Sequence of chain 1.A:
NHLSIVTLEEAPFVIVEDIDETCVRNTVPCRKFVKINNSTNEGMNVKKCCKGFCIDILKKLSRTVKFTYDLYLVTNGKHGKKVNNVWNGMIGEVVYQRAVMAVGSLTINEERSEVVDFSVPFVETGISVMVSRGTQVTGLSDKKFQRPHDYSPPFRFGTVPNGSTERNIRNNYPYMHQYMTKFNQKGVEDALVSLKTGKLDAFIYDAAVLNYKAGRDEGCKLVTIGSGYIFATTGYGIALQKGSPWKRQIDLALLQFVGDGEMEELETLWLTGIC

Binding-site contacts:
Ligand atom CG contacts residue TYR213 of chain 1.A at 3.5 Å (hydrophobic).
Ligand atom CB contacts residue HIS87 of chain 1.A at 3.4 Å.
Ligand atom OE1 contacts residue SER172 of chain 1.A at 3.4 Å (h-bond).
Ligand atom CD contacts residue ASP214 of chain 1.A at 4.2 Å.
Ligand atom OE2 contacts residue SER172 of chain 1.A at 4.2 Å.
Ligand atom CA contacts residue THR115 of chain 1.A at 3.4 Å.
Ligand atom CD contacts residue SER172 of chain 1.A at 4.2 Å.
Ligand atom O contacts residue SER172 of chain 1.A at 2.9 Å (h-bond).
Ligand atom OE2 contacts residue TYR213 of chain 1.A at 3.8 Å.
Ligand atom OE1 contacts residue THR173 of chain 1.A at 3.4 Å (h-bond).
Ligand atom N contacts residue SER113 of chain 1.A at 2.8 Å (h-bond).
Ligand atom CA contacts residue HIS87 of chain 1.A at 4.0 Å.
Ligand atom OXT contacts residue THR115 of chain 1.A at 3.0 Å (h-bond).
Ligand atom N contacts residue SER172 of chain 1.A at 4.2 Å.
Ligand atom C contacts residue SER172 of chain 1.A at 3.3 Å.
Ligand atom C contacts residue HIS87 of chain 1.A at 3.5 Å.
Ligand atom C contacts residue SER113 of chain 1.A at 4.2 Å.
Ligand atom N contacts residue ASP214 of chain 1.A at 3.8 Å.
Ligand atom OE2 contacts residue THR173 of chain 1.A at 2.6 Å (h-bond).
Ligand atom CA contacts residue SER113 of chain 1.A at 4.0 Å.
Ligand atom N contacts residue TYR244 of chain 1.A at 4.1 Å.
Ligand atom CD contacts residue THR173 of chain 1.A at 3.5 Å.
Ligand atom OXT contacts residue SER172 of chain 1.A at 4.0 Å.
Ligand atom C contacts residue ARG120 of chain 1.A at 3.4 Å.
Ligand atom OXT contacts residue HIS87 of chain 1.A at 3.4 Å.
Ligand atom O contacts residue ARG120 of chain 1.A at 2.7 Å (salt-bridge).
Ligand atom O contacts residue GLY171 of chain 1.A at 3.5 Å.
Ligand atom N contacts residue THR115 of chain 1.A at 2.8 Å (h-bond).
Ligand atom OE2 contacts residue ASP214 of chain 1.A at 3.3 Å (salt-bridge).
Ligand atom C contacts residue THR115 of chain 1.A at 3.7 Å.
Ligand atom CG contacts residue HIS87 of chain 1.A at 4.2 Å.
Ligand atom OXT contacts residue SER113 of chain 1.A at 3.5 Å (h-bond).
Ligand atom O contacts residue HIS87 of chain 1.A at 3.5 Å.
Ligand atom OXT contacts residue LEU114 of chain 1.A at 3.7 Å.
Ligand atom CD contacts residue TYR213 of chain 1.A at 3.7 Å (hydrophobic).
Ligand atom OE1 contacts residue GLY171 of chain 1.A at 3.4 Å.
Ligand atom CA contacts residue SER172 of chain 1.A at 3.4 Å.
Ligand atom OXT contacts residue ARG120 of chain 1.A at 2.8 Å (salt-bridge).
Ligand atom N contacts residue HIS87 of chain 1.A at 3.9 Å.
Ligand atom CG contacts residue ASP214 of chain 1.A at 4.1 Å.

The small molecule below binds the protein below.
Small molecule (SMILES): N[C@@H](CCC(=O)O)C(=O)O